A protein and the small-molecule ligand that binds it are described below.
Small molecule (SMILES): OC[C@H]1O[C@@H](O[C@H]2[C@H](O)[C@@H](O)[C@@H](O)O[C@@H]2CO)[C@H](O)[C@@H](O)[C@H]1O

Binding-site contacts:
Ligand atom O4 contacts residue ASP83 of chain 1.B at 2.7 Å (salt-bridge).
Ligand atom O3 contacts residue GLY103 of chain 1.B at 3.6 Å.
Ligand atom C3 contacts residue SER211 of chain 1.B at 4.1 Å.
Ligand atom C3 contacts residue GLY213 of chain 1.B at 3.8 Å.
Ligand atom C4 contacts residue ALA82 of chain 1.B at 4.1 Å (hydrophobic).
Ligand atom O4 contacts residue GLY214 of chain 1.B at 4.1 Å.
Ligand atom O6 contacts residue ASP80 of chain 1.B at 3.4 Å (salt-bridge).
Ligand atom C3 contacts residue ASN127 of chain 1.B at 3.4 Å.
Ligand atom O6 contacts residue TYR125 of chain 1.B at 4.0 Å.
Ligand atom C5 contacts residue SER211 of chain 1.B at 3.8 Å.
Ligand atom O3 contacts residue ASP83 of chain 1.B at 2.6 Å (salt-bridge).
Ligand atom O3 contacts residue ASN127 of chain 1.B at 2.8 Å (h-bond).
Ligand atom O4 contacts residue SER211 of chain 1.B at 2.8 Å (h-bond).
Ligand atom O4 contacts residue SER211 of chain 1.B at 3.8 Å.
Ligand atom C1 contacts residue SER211 of chain 1.B at 3.9 Å.
Ligand atom C6 contacts residue SER211 of chain 1.B at 4.0 Å.
Ligand atom C2 contacts residue ASN127 of chain 1.B at 4.2 Å.
Ligand atom C2 contacts residue SER211 of chain 1.B at 4.0 Å.
Ligand atom C3 contacts residue ASP83 of chain 1.B at 3.3 Å.
Ligand atom O3 contacts residue TYR125 of chain 1.B at 4.1 Å.
Ligand atom C6 contacts residue GLY214 of chain 1.B at 3.7 Å.
Ligand atom O5 contacts residue SER211 of chain 1.B at 3.1 Å (h-bond).
Ligand atom O3 contacts residue LEU212 of chain 1.B at 3.7 Å.
Ligand atom O2 contacts residue LEU212 of chain 1.B at 3.8 Å.
Ligand atom O3 contacts residue GLY104 of chain 1.B at 3.0 Å (h-bond).
Ligand atom O3 contacts residue SER211 of chain 1.B at 3.0 Å (h-bond).
Ligand atom O2 contacts residue GLU129 of chain 1.B at 4.3 Å.
Ligand atom O2 contacts residue GLY213 of chain 1.B at 3.8 Å.
Ligand atom C2 contacts residue GLY213 of chain 1.B at 4.2 Å.
Ligand atom O2 contacts residue ASN127 of chain 1.B at 3.8 Å.
Ligand atom O3 contacts residue GLY213 of chain 1.B at 2.8 Å (h-bond).
Ligand atom C4 contacts residue SER211 of chain 1.B at 3.8 Å.
Ligand atom C3 contacts residue TYR125 of chain 1.B at 3.6 Å (hydrophobic).
Ligand atom C4 contacts residue ASP83 of chain 1.B at 3.1 Å.
Ligand atom O4 contacts residue ALA82 of chain 1.B at 3.6 Å.
Ligand atom O3 contacts residue GLY214 of chain 1.B at 3.7 Å.
Ligand atom C4 contacts residue TYR125 of chain 1.B at 3.7 Å (hydrophobic).
Ligand atom C5 contacts residue TYR125 of chain 1.B at 3.7 Å (hydrophobic).
Ligand atom C6 contacts residue ASP80 of chain 1.B at 4.0 Å.
Ligand atom C6 contacts residue TYR125 of chain 1.B at 3.8 Å (hydrophobic).

Sequence of chain 1.B:
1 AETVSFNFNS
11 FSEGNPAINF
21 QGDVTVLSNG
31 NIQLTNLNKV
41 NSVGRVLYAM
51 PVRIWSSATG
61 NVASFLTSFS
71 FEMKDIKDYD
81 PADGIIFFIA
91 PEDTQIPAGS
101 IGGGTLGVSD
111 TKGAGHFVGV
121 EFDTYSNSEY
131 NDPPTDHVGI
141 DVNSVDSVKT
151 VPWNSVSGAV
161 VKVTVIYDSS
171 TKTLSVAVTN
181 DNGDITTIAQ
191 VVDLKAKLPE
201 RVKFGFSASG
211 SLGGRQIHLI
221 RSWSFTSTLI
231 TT